Binding-site contacts:
Ligand atom C7 contacts residue ASN47 of chain 1.D at 4.0 Å.
Ligand atom C4 contacts residue ASN47 of chain 1.D at 4.2 Å.
Ligand atom C6 contacts residue SER49 of chain 1.D at 4.5 Å.
Ligand atom O7 contacts residue ASN47 of chain 1.D at 4.2 Å.
Ligand atom O6 contacts residue SER48 of chain 1.D at 3.7 Å.
Ligand atom C2 contacts residue ASN47 of chain 1.D at 2.5 Å.
Ligand atom O6 contacts residue SER49 of chain 1.D at 3.1 Å.
Ligand atom O5 contacts residue ASN47 of chain 1.D at 2.4 Å (h-bond).
Ligand atom C5 contacts residue ASN47 of chain 1.D at 3.7 Å.
Ligand atom C1 contacts residue ASN47 of chain 1.D at 1.4 Å.
Ligand atom C3 contacts residue ASN47 of chain 1.D at 3.8 Å.
Ligand atom O7 contacts residue TYR45 of chain 1.D at 4.0 Å.
Ligand atom N2 contacts residue ASN47 of chain 1.D at 2.9 Å (h-bond).

Sequence of chain 1.D:
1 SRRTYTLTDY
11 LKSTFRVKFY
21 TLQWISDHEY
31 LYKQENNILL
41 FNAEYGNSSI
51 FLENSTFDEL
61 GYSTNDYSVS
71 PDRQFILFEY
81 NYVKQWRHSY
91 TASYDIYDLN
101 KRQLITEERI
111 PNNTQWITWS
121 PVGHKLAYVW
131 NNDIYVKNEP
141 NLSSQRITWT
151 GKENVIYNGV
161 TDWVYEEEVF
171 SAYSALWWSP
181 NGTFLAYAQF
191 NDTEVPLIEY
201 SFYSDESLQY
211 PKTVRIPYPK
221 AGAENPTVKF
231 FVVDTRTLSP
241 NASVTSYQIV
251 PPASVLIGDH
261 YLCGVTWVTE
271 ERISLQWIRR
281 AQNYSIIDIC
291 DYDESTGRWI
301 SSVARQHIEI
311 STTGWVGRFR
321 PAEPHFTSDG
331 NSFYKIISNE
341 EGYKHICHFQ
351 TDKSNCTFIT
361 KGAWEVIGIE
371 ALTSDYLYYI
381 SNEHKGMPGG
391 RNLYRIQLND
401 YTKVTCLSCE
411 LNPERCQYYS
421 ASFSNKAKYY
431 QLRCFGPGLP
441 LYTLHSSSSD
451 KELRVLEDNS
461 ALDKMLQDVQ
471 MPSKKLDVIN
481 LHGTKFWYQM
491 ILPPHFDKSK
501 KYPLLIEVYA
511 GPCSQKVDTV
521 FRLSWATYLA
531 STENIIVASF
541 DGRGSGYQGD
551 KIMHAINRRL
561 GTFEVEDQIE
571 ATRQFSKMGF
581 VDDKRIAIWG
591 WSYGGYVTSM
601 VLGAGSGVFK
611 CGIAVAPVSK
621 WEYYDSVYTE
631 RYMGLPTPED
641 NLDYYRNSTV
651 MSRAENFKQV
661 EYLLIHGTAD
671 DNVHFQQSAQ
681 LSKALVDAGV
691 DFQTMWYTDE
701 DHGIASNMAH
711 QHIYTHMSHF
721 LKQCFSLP

A protein and the small-molecule ligand that binds it are described below.
Small molecule (SMILES): CC(=O)N[C@@H]1[C@@H](O)[C@H](O)[C@@H](CO)O[C@H]1O